Sequence of chain 1.A:
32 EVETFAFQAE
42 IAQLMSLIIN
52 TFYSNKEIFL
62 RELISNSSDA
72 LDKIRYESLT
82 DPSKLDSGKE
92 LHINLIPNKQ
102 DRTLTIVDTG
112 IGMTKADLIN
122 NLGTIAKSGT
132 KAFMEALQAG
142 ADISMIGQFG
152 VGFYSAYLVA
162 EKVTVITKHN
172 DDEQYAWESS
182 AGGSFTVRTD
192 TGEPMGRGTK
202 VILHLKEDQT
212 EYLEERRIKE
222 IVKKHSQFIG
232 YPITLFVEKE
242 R

Binding-site contacts:
Ligand atom C11 contacts residue PHE154 of chain 1.A at 3.7 Å (hydrophobic).
Ligand atom C24 contacts residue MET114 of chain 1.A at 3.9 Å (hydrophobic).
Ligand atom C22 contacts residue MET114 of chain 1.A at 3.7 Å (hydrophobic).
Ligand atom C10 contacts residue LEU123 of chain 1.A at 3.9 Å (hydrophobic).
Ligand atom C05 contacts residue GOL1 of chain 1.C at 3.8 Å.
Ligand atom C06 contacts residue LEU123 of chain 1.A at 3.8 Å (hydrophobic).
Ligand atom N15 contacts residue ASN67 of chain 1.A at 3.6 Å.
Ligand atom C29 contacts residue LYS74 of chain 1.A at 3.8 Å.
Ligand atom N18 contacts residue ASP109 of chain 1.A at 3.0 Å (salt-bridge).
Ligand atom N19 contacts residue ALA71 of chain 1.A at 3.2 Å.
Ligand atom N18 contacts residue THR200 of chain 1.A at 3.8 Å.
Ligand atom C20 contacts residue GLY113 of chain 1.A at 3.7 Å.
Ligand atom N23 contacts residue MET114 of chain 1.A at 3.8 Å.
Ligand atom O07 contacts residue TRP178 of chain 1.A at 3.7 Å.
Ligand atom C20 contacts residue ALA71 of chain 1.A at 3.4 Å (hydrophobic).
Ligand atom C17 contacts residue THR200 of chain 1.A at 3.9 Å.
Ligand atom S13 contacts residue PHE154 of chain 1.A at 3.7 Å.
Ligand atom C30 contacts residue ASP70 of chain 1.A at 3.8 Å.
Ligand atom C21 contacts residue MET114 of chain 1.A at 3.4 Å (hydrophobic).
Ligand atom C08 contacts residue TRP178 of chain 1.A at 3.2 Å (hydrophobic).
Ligand atom C30 contacts residue ALA71 of chain 1.A at 3.7 Å (hydrophobic).
Ligand atom C10 contacts residue PHE154 of chain 1.A at 3.8 Å (hydrophobic).
Ligand atom O07 contacts residue GOL1 of chain 1.C at 2.9 Å (h-bond).
Ligand atom C17 contacts residue ALA71 of chain 1.A at 3.8 Å (hydrophobic).
Ligand atom C08 contacts residue GOL1 of chain 1.C at 3.9 Å.
Ligand atom O07 contacts residue PHE154 of chain 1.A at 3.9 Å.
Ligand atom C03 contacts residue PHE154 of chain 1.A at 3.9 Å (hydrophobic).
Ligand atom N19 contacts residue THR200 of chain 1.A at 3.3 Å (h-bond).
Ligand atom C01 contacts residue GLY151 of chain 1.A at 3.8 Å.
Ligand atom C05 contacts residue PHE154 of chain 1.A at 3.7 Å (hydrophobic).
Ligand atom C24 contacts residue LEU123 of chain 1.A at 3.6 Å (hydrophobic).
Ligand atom C12 contacts residue PHE154 of chain 1.A at 3.5 Å (hydrophobic).
Ligand atom N18 contacts residue SER68 of chain 1.A at 3.9 Å.
Ligand atom S13 contacts residue ASN67 of chain 1.A at 3.5 Å (h-bond).
Ligand atom O09 contacts residue PHE154 of chain 1.A at 3.8 Å.
Ligand atom C03 contacts residue TYR155 of chain 1.A at 3.4 Å (hydrophobic).
Ligand atom C06 contacts residue GOL1 of chain 1.C at 3.7 Å.
Ligand atom C04 contacts residue PHE154 of chain 1.A at 3.7 Å (hydrophobic).
Ligand atom C20 contacts residue THR200 of chain 1.A at 3.9 Å.
Ligand atom C06 contacts residue PHE154 of chain 1.A at 3.7 Å (hydrophobic).

The small molecule below binds the protein below.
Small molecule (SMILES): CN(C)c1cc2c(cc1Sc1nc3c(N)nccc3n1CCNCC(C)(C)C)OCO2